This small molecule binds to this protein.
Small molecule (SMILES): CC(=O)N[C@@H]1[C@@H](O)[C@H](O)[C@@H](CO)O[C@H]1O

Sequence of chain 1.G:
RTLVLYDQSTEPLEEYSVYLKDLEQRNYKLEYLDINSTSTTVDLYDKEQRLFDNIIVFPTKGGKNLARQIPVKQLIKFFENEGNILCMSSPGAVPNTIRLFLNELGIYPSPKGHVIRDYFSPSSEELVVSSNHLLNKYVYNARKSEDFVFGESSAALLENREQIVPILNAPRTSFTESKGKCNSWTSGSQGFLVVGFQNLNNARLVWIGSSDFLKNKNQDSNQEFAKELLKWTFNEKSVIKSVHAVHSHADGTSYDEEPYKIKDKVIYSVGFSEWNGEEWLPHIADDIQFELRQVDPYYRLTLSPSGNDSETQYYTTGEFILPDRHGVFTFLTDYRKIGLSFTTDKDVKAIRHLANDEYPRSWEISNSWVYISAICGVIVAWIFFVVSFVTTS

Binding-site contacts:
Ligand atom C5 contacts residue ASN332 of chain 1.G at 3.7 Å.
Ligand atom O6 contacts residue SER334 of chain 1.G at 3.3 Å.
Ligand atom O5 contacts residue ASN332 of chain 1.G at 2.4 Å (h-bond).
Ligand atom N2 contacts residue ASN332 of chain 1.G at 2.9 Å (h-bond).
Ligand atom C8 contacts residue ASN332 of chain 1.G at 4.3 Å.
Ligand atom O6 contacts residue ASP333 of chain 1.G at 3.5 Å (salt-bridge).
Ligand atom C2 contacts residue ASN332 of chain 1.G at 2.4 Å.
Ligand atom O5 contacts residue ASP333 of chain 1.G at 3.6 Å (salt-bridge).
Ligand atom C1 contacts residue ASN332 of chain 1.G at 1.4 Å.
Ligand atom C5 contacts residue ASP333 of chain 1.G at 4.2 Å.
Ligand atom C6 contacts residue SER334 of chain 1.G at 3.8 Å.
Ligand atom C4 contacts residue ASN332 of chain 1.G at 4.2 Å.
Ligand atom C6 contacts residue ASN332 of chain 1.G at 4.4 Å.
Ligand atom C7 contacts residue ASN332 of chain 1.G at 3.1 Å.
Ligand atom O7 contacts residue ASN332 of chain 1.G at 3.0 Å (h-bond).
Ligand atom C3 contacts residue ASN332 of chain 1.G at 3.8 Å.
Ligand atom C6 contacts residue ASP333 of chain 1.G at 3.6 Å.